The small molecule below binds the protein below.
Small molecule (SMILES): CN1CCC[C@H]1c1cncc(F)c1

Sequence of chain 1.B:
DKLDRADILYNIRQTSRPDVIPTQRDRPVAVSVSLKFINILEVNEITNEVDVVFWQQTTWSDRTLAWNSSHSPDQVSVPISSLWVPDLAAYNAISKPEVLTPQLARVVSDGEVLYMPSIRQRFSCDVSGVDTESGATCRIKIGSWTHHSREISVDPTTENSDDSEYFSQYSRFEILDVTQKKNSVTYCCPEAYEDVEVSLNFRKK

Sequence of chain 1.A:
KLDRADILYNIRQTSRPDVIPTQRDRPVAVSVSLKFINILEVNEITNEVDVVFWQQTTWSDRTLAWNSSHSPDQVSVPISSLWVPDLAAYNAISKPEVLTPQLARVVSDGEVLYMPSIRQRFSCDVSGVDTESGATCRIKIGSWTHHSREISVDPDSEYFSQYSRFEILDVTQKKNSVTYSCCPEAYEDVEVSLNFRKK

Binding-site contacts:
Ligand atom C4 contacts residue LEU120 of chain 1.B at 3.7 Å (hydrophobic).
Ligand atom N1 contacts residue TRP151 of chain 1.A at 3.3 Å (h-bond).
Ligand atom C7 contacts residue MET122 of chain 1.B at 3.8 Å (hydrophobic).
Ligand atom C6 contacts residue TRP151 of chain 1.A at 3.5 Å (hydrophobic).
Ligand atom F13 contacts residue LEU120 of chain 1.B at 3.2 Å.
Ligand atom C3 contacts residue TRP151 of chain 1.A at 3.7 Å (hydrophobic).
Ligand atom C3 contacts residue CYS196 of chain 1.A at 3.8 Å (hydrophobic).
Ligand atom C4 contacts residue TYR200 of chain 1.A at 4.3 Å (hydrophobic).
Ligand atom N1 contacts residue MET122 of chain 1.B at 3.8 Å.
Ligand atom C3 contacts residue CYS195 of chain 1.A at 4.1 Å (hydrophobic).
Ligand atom C5 contacts residue MET122 of chain 1.B at 4.3 Å (hydrophobic).
Ligand atom C4 contacts residue THR152 of chain 1.A at 4.3 Å.
Ligand atom C10 contacts residue SER150 of chain 1.A at 4.2 Å.
Ligand atom F13 contacts residue CYS196 of chain 1.A at 4.1 Å.
Ligand atom N1 contacts residue THR152 of chain 1.A at 3.5 Å.
Ligand atom C1 contacts residue THR152 of chain 1.A at 4.4 Å.
Ligand atom C4 contacts residue TRP151 of chain 1.A at 4.1 Å (hydrophobic).
Ligand atom C10 contacts residue TRP151 of chain 1.A at 3.2 Å (hydrophobic).
Ligand atom C1 contacts residue MET122 of chain 1.B at 4.0 Å (hydrophobic).
Ligand atom C3 contacts residue LEU120 of chain 1.B at 4.2 Å (hydrophobic).
Ligand atom N2 contacts residue TYR97 of chain 1.A at 3.9 Å.
Ligand atom F13 contacts residue ARG112 of chain 1.B at 3.0 Å.
Ligand atom C8 contacts residue TRP151 of chain 1.A at 3.9 Å (hydrophobic).
Ligand atom C5 contacts residue LEU120 of chain 1.B at 4.3 Å (hydrophobic).
Ligand atom C7 contacts residue CYS195 of chain 1.A at 3.8 Å (hydrophobic).
Ligand atom N2 contacts residue TRP151 of chain 1.A at 2.9 Å (h-bond).
Ligand atom C2 contacts residue TRP151 of chain 1.A at 3.0 Å (hydrophobic).
Ligand atom C10 contacts residue TYR200 of chain 1.A at 3.7 Å (hydrophobic).
Ligand atom C9 contacts residue TYR97 of chain 1.A at 3.5 Å (hydrophobic).
Ligand atom C4 contacts residue ARG112 of chain 1.B at 4.0 Å.
Ligand atom C3 contacts residue TYR200 of chain 1.A at 3.7 Å (hydrophobic).
Ligand atom C8 contacts residue TRP61 of chain 1.B at 3.9 Å (hydrophobic).
Ligand atom C10 contacts residue TYR97 of chain 1.A at 3.3 Å (hydrophobic).
Ligand atom F13 contacts residue TYR200 of chain 1.A at 4.1 Å.
Ligand atom C9 contacts residue TRP151 of chain 1.A at 3.7 Å (hydrophobic).
Ligand atom C5 contacts residue THR152 of chain 1.A at 3.5 Å.
Ligand atom C10 contacts residue TYR193 of chain 1.A at 4.2 Å (hydrophobic).
Ligand atom C6 contacts residue CYS195 of chain 1.A at 4.0 Å (hydrophobic).
Ligand atom C1 contacts residue TRP151 of chain 1.A at 3.0 Å (hydrophobic).
Ligand atom C5 contacts residue TRP151 of chain 1.A at 4.0 Å (hydrophobic).